Binding-site contacts:
Ligand atom OAE contacts residue TYR190 of chain 1.A at 2.6 Å (h-bond).
Ligand atom CAI contacts residue SER111 of chain 11.A at 3.6 Å.
Ligand atom OAC contacts residue ARG160 of chain 3.A at 3.3 Å (salt-bridge).
Ligand atom OAD contacts residue GLU161 of chain 3.A at 3.9 Å.
Ligand atom OAD contacts residue ARG206 of chain 1.A at 3.3 Å (salt-bridge).
Ligand atom OAE contacts residue ARG206 of chain 1.A at 2.9 Å (salt-bridge).
Ligand atom CAB contacts residue TRP221 of chain 1.A at 3.6 Å (hydrophobic).
Ligand atom OAH contacts residue ARG143 of chain 11.A at 3.5 Å (salt-bridge).
Ligand atom PAJ contacts residue ARG143 of chain 11.A at 3.8 Å.
Ligand atom CAB contacts residue TRP105 of chain 11.A at 3.2 Å (hydrophobic).
Ligand atom CAA contacts residue SER111 of chain 11.A at 3.6 Å.
Ligand atom PAJ contacts residue GLU161 of chain 3.A at 3.8 Å.
Ligand atom OAD contacts residue SER113 of chain 11.A at 3.9 Å.
Ligand atom PAJ contacts residue SER111 of chain 11.A at 3.6 Å.
Ligand atom PAJ contacts residue ARG160 of chain 3.A at 4.0 Å.
Ligand atom CAA contacts residue TRP221 of chain 1.A at 3.7 Å (hydrophobic).
Ligand atom CAF contacts residue SER111 of chain 11.A at 3.9 Å.
Ligand atom CAG contacts residue ARG143 of chain 11.A at 3.5 Å.
Ligand atom CAI contacts residue FNR1 of chain 3.C at 3.6 Å.
Ligand atom PAJ contacts residue GLY112 of chain 11.A at 3.9 Å.
Ligand atom OAC contacts residue ARG143 of chain 11.A at 3.1 Å (salt-bridge).
Ligand atom CAG contacts residue FNR1 of chain 3.C at 3.3 Å.
Ligand atom OAC contacts residue GLU161 of chain 3.A at 2.6 Å (salt-bridge).
Ligand atom CAF contacts residue ARG143 of chain 11.A at 3.7 Å.
Ligand atom OAE contacts residue ARG160 of chain 3.A at 3.5 Å (salt-bridge).
Ligand atom PAJ contacts residue LYS150 of chain 11.A at 3.8 Å.
Ligand atom CAA contacts residue TYR190 of chain 1.A at 3.8 Å (hydrophobic).
Ligand atom OAH contacts residue SER111 of chain 11.A at 2.8 Å (h-bond).
Ligand atom OAD contacts residue GLY112 of chain 11.A at 2.7 Å (h-bond).
Ligand atom PAJ contacts residue ARG206 of chain 1.A at 3.7 Å.
Ligand atom CAG contacts residue SER111 of chain 11.A at 3.9 Å.
Ligand atom OAC contacts residue LYS150 of chain 11.A at 3.8 Å.
Ligand atom PAJ contacts residue TYR190 of chain 1.A at 3.9 Å.
Ligand atom CAF contacts residue FNR1 of chain 3.C at 3.3 Å.
Ligand atom CAF contacts residue ALA110 of chain 11.A at 3.5 Å (hydrophobic).
Ligand atom OAD contacts residue SER111 of chain 11.A at 3.6 Å (h-bond).
Ligand atom OAD contacts residue LYS150 of chain 11.A at 2.8 Å (salt-bridge).
Ligand atom CAB contacts residue FNR1 of chain 3.C at 3.7 Å.
Ligand atom OAE contacts residue SER111 of chain 11.A at 4.0 Å.
Ligand atom OAH contacts residue GLY112 of chain 11.A at 3.9 Å.

This protein binds this small molecule.
Small molecule (SMILES): CC(C)=CCOP(=O)(O)O

Sequence of chain 1.A:
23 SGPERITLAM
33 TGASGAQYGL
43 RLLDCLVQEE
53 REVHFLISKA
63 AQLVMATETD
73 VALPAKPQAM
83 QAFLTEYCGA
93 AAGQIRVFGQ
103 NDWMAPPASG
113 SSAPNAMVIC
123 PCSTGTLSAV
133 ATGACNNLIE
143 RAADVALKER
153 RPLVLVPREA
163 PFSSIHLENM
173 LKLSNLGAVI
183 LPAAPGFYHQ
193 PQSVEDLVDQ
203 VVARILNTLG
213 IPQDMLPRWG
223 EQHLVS

Sequence of chain 11.A:
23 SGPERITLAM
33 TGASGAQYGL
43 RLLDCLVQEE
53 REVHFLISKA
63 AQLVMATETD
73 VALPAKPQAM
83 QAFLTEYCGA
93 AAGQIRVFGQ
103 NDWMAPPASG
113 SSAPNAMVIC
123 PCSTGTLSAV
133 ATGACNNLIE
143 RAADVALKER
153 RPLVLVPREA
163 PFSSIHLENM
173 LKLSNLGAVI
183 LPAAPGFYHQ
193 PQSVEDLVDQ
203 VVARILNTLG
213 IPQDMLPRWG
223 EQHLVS

Sequence of chain 3.A:
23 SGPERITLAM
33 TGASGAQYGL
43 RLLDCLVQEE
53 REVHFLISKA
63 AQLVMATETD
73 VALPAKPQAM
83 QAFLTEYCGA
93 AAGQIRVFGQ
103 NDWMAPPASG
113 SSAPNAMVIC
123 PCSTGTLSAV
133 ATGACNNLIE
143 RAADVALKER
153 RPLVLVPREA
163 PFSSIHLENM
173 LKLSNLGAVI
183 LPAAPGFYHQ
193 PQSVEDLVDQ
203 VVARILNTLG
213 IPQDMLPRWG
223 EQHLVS